Binding-site contacts:
Ligand atom C contacts residue ASN10 of chain 1.A at 3.5 Å.
Ligand atom P contacts residue THR241 of chain 2.A at 3.8 Å.
Ligand atom OP4 contacts residue ALA73 of chain 1.A at 3.6 Å.
Ligand atom C5A contacts residue THR74 of chain 1.A at 3.7 Å.
Ligand atom C4 contacts residue HIS104 of chain 1.A at 3.4 Å.
Ligand atom C4A contacts residue LYS206 of chain 1.A at 2.3 Å.
Ligand atom OP1 contacts residue HIS205 of chain 1.A at 3.0 Å (h-bond).
Ligand atom C2A contacts residue VAL182 of chain 1.A at 3.8 Å (hydrophobic).
Ligand atom C3 contacts residue HIS104 of chain 1.A at 3.5 Å.
Ligand atom P contacts residue THR74 of chain 1.A at 3.6 Å.
Ligand atom C5 contacts residue HIS104 of chain 1.A at 3.2 Å.
Ligand atom O3A contacts residue ASN155 of chain 1.A at 3.3 Å.
Ligand atom N1 contacts residue ASP180 of chain 1.A at 3.0 Å (salt-bridge).
Ligand atom OP2 contacts residue THR74 of chain 1.A at 2.5 Å (h-bond).
Ligand atom P contacts residue SER203 of chain 1.A at 3.8 Å.
Ligand atom N1 contacts residue HIS104 of chain 1.A at 3.4 Å.
Ligand atom O contacts residue ASN155 of chain 1.A at 3.1 Å (h-bond).
Ligand atom N1 contacts residue VAL182 of chain 1.A at 3.6 Å.
Ligand atom C2 contacts residue VAL182 of chain 1.A at 3.5 Å (hydrophobic).
Ligand atom OP2 contacts residue ALA73 of chain 1.A at 3.4 Å (h-bond).
Ligand atom OP2 contacts residue CYS72 of chain 1.A at 3.4 Å.
Ligand atom OXT contacts residue ARG354 of chain 1.A at 3.2 Å (salt-bridge).
Ligand atom O contacts residue ARG354 of chain 1.A at 3.5 Å (salt-bridge).
Ligand atom C2 contacts residue ASP180 of chain 1.A at 3.8 Å.
Ligand atom O3A contacts residue GLN183 of chain 1.A at 2.7 Å (h-bond).
Ligand atom OP3 contacts residue THR241 of chain 2.A at 2.7 Å (h-bond).
Ligand atom C2A contacts residue ASP180 of chain 1.A at 3.6 Å.
Ligand atom C6 contacts residue HIS104 of chain 1.A at 3.3 Å.
Ligand atom C3 contacts residue VAL182 of chain 1.A at 3.5 Å (hydrophobic).
Ligand atom O3A contacts residue LYS206 of chain 1.A at 3.8 Å.
Ligand atom O contacts residue ASN10 of chain 1.A at 3.2 Å (h-bond).
Ligand atom CA contacts residue LYS206 of chain 1.A at 3.4 Å.
Ligand atom OP3 contacts residue THR74 of chain 1.A at 3.8 Å.
Ligand atom OP3 contacts residue GLY240 of chain 2.A at 3.6 Å.
Ligand atom C5A contacts residue HIS104 of chain 1.A at 3.5 Å.
Ligand atom N contacts residue LYS206 of chain 1.A at 3.0 Å (salt-bridge).
Ligand atom OP1 contacts residue SER203 of chain 1.A at 2.5 Å (h-bond).
Ligand atom C2 contacts residue HIS104 of chain 1.A at 3.6 Å.
Ligand atom C4 contacts residue LYS206 of chain 1.A at 3.3 Å.
Ligand atom N contacts residue HIS104 of chain 1.A at 3.7 Å.

This protein binds this small molecule.
Small molecule (SMILES): Cc1ncc(COP(=O)(O)O)c(CNC(C)C(=O)O)c1O

Sequence of chain 1.A:
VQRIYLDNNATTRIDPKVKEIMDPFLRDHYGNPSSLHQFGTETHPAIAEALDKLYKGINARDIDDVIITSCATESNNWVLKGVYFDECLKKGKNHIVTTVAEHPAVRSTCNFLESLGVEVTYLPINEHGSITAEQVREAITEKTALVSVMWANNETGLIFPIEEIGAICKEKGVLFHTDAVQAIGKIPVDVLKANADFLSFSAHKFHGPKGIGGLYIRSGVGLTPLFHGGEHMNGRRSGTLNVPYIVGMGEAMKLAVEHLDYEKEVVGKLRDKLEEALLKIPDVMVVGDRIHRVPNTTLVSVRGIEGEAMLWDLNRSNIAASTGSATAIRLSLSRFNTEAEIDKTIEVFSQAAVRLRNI

Sequence of chain 2.A:
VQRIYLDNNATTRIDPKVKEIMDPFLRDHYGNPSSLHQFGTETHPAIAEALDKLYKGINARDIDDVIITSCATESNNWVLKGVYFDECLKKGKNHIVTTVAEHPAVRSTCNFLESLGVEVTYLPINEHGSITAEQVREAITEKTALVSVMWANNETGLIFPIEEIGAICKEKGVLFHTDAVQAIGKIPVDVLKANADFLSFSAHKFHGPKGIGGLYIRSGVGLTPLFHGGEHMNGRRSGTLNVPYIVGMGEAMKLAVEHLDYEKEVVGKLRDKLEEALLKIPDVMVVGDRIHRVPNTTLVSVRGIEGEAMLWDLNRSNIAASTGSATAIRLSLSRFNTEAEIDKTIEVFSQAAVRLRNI